Sequence of chain 1.C:
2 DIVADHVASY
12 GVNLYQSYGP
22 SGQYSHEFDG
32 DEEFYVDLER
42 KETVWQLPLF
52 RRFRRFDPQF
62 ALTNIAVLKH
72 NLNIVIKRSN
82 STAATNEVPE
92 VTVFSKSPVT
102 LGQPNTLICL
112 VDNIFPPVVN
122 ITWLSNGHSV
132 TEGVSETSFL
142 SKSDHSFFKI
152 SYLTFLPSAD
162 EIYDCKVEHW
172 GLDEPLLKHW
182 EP

Binding-site contacts:
Ligand atom C8 contacts residue VAL120 of chain 1.C at 4.5 Å (hydrophobic).
Ligand atom C1 contacts residue ASN121 of chain 1.C at 1.4 Å.
Ligand atom C8 contacts residue VAL119 of chain 1.C at 4.1 Å (hydrophobic).
Ligand atom O7 contacts residue ASN121 of chain 1.C at 3.6 Å (h-bond).
Ligand atom C3 contacts residue ASN121 of chain 1.C at 3.8 Å.
Ligand atom O3 contacts residue TYR19 of chain 1.C at 4.2 Å.
Ligand atom C7 contacts residue TRP171 of chain 1.C at 4.2 Å (hydrophobic).
Ligand atom O7 contacts residue GLU169 of chain 1.C at 3.5 Å.
Ligand atom C2 contacts residue ASN121 of chain 1.C at 2.4 Å.
Ligand atom C8 contacts residue HIS170 of chain 1.C at 4.1 Å.
Ligand atom C7 contacts residue ASN121 of chain 1.C at 3.4 Å.
Ligand atom N2 contacts residue ASN121 of chain 1.C at 3.0 Å (h-bond).
Ligand atom O5 contacts residue ASN121 of chain 1.C at 2.3 Å (h-bond).
Ligand atom O6 contacts residue ASN121 of chain 1.C at 4.5 Å.
Ligand atom C4 contacts residue ASN121 of chain 1.C at 4.2 Å.
Ligand atom C8 contacts residue ASN121 of chain 1.C at 4.5 Å.
Ligand atom C8 contacts residue TRP171 of chain 1.C at 3.7 Å (hydrophobic).
Ligand atom C8 contacts residue GLU169 of chain 1.C at 3.7 Å.
Ligand atom C7 contacts residue GLU169 of chain 1.C at 4.2 Å.
Ligand atom O7 contacts residue HIS170 of chain 1.C at 4.3 Å.
Ligand atom C5 contacts residue ASN121 of chain 1.C at 3.6 Å.

The small molecule below binds the protein below.
Small molecule (SMILES): CC(=O)N[C@@H]1[C@@H](O)[C@H](O)[C@@H](CO)O[C@H]1O